Sequence of chain 1.A:
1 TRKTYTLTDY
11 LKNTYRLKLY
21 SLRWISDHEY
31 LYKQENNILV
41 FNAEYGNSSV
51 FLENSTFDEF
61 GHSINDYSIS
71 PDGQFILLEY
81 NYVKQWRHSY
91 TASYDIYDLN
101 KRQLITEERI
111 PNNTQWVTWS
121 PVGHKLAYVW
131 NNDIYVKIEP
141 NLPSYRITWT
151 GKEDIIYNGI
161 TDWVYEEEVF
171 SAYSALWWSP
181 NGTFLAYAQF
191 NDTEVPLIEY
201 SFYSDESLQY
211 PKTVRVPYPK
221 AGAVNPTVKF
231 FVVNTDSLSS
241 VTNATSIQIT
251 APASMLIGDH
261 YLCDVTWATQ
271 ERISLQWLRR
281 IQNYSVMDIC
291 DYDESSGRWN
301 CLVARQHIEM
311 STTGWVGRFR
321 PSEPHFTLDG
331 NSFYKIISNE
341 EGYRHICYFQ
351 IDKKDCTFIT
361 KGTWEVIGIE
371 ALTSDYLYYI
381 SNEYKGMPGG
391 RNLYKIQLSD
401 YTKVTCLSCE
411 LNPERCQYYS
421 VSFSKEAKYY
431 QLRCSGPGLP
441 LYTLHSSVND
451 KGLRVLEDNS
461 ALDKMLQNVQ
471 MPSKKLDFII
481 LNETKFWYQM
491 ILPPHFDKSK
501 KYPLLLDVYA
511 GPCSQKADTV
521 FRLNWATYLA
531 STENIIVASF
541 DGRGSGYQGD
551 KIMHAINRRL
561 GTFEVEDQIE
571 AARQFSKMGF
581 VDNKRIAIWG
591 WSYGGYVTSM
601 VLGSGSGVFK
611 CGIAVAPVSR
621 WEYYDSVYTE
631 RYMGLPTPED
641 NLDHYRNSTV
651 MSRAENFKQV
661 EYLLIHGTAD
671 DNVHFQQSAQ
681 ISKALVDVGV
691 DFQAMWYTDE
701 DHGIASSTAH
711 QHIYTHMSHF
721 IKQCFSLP

Binding-site contacts:
Ligand atom O6 contacts residue THR193 of chain 1.A at 3.5 Å.
Ligand atom O7 contacts residue ILE156 of chain 1.A at 4.3 Å.
Ligand atom N2 contacts residue ILE156 of chain 1.A at 3.4 Å.
Ligand atom O6 contacts residue GLU194 of chain 1.A at 2.9 Å (salt-bridge).
Ligand atom C3 contacts residue ASN191 of chain 1.A at 3.9 Å.
Ligand atom C5 contacts residue ASN191 of chain 1.A at 3.5 Å.
Ligand atom C1 contacts residue ASN191 of chain 1.A at 1.5 Å.
Ligand atom C1 contacts residue ILE156 of chain 1.A at 3.9 Å (hydrophobic).
Ligand atom O5 contacts residue THR193 of chain 1.A at 3.7 Å.
Ligand atom C7 contacts residue ASN191 of chain 1.A at 3.7 Å.
Ligand atom O5 contacts residue ASN191 of chain 1.A at 2.2 Å (h-bond).
Ligand atom C8 contacts residue ILE156 of chain 1.A at 3.6 Å (hydrophobic).
Ligand atom O7 contacts residue GLN189 of chain 1.A at 4.0 Å.
Ligand atom C4 contacts residue ASN191 of chain 1.A at 4.2 Å.
Ligand atom N2 contacts residue ASN191 of chain 1.A at 3.2 Å (h-bond).
Ligand atom C1 contacts residue THR193 of chain 1.A at 3.4 Å.
Ligand atom C6 contacts residue THR193 of chain 1.A at 4.2 Å.
Ligand atom O7 contacts residue ASN191 of chain 1.A at 3.7 Å.
Ligand atom C2 contacts residue ILE156 of chain 1.A at 4.1 Å (hydrophobic).
Ligand atom C5 contacts residue THR193 of chain 1.A at 3.9 Å.
Ligand atom C2 contacts residue ASN191 of chain 1.A at 2.5 Å.
Ligand atom O7 contacts residue LYS229 of chain 1.A at 3.8 Å.
Ligand atom C6 contacts residue GLU194 of chain 1.A at 3.7 Å.
Ligand atom C8 contacts residue THR150 of chain 1.A at 4.2 Å.
Ligand atom O6 contacts residue ASN191 of chain 1.A at 4.4 Å.
Ligand atom C7 contacts residue ILE156 of chain 1.A at 3.6 Å (hydrophobic).

This protein binds this small molecule.
Small molecule (SMILES): CC(=O)N[C@@H]1[C@@H](O)[C@H](O)[C@@H](CO)O[C@H]1O